Binding-site contacts:
Ligand atom C2 contacts residue ASN73 of chain 1.A at 3.8 Å.
Ligand atom C4 contacts residue PHE142 of chain 1.A at 4.3 Å (hydrophobic).
Ligand atom C18 contacts residue ALA137 of chain 1.A at 3.7 Å (hydrophobic).
Ligand atom C13 contacts residue LYS133 of chain 1.A at 4.4 Å.
Ligand atom C18 contacts residue LYS133 of chain 1.A at 3.2 Å.
Ligand atom C12 contacts residue TYR132 of chain 1.A at 3.7 Å (hydrophobic).
Ligand atom C7 contacts residue ILE150 of chain 1.A at 4.1 Å (hydrophobic).
Ligand atom C15 contacts residue MET134 of chain 1.A at 4.2 Å (hydrophobic).
Ligand atom C8 contacts residue ALA137 of chain 1.A at 4.2 Å (hydrophobic).
Ligand atom C12 contacts residue PHE125 of chain 1.A at 4.3 Å (hydrophobic).
Ligand atom C3 contacts residue ASN73 of chain 1.A at 3.2 Å.
Ligand atom C19 contacts residue PHE69 of chain 1.A at 3.7 Å (hydrophobic).
Ligand atom C15 contacts residue ALA137 of chain 1.A at 4.3 Å (hydrophobic).
Ligand atom C17 contacts residue PHE125 of chain 1.A at 3.3 Å (hydrophobic).
Ligand atom C11 contacts residue PHE69 of chain 1.A at 4.0 Å (hydrophobic).
Ligand atom C15 contacts residue ILE150 of chain 1.A at 4.4 Å (hydrophobic).
Ligand atom C2 contacts residue LEU241 of chain 1.A at 4.4 Å (hydrophobic).
Ligand atom C13 contacts residue TYR132 of chain 1.A at 4.3 Å (hydrophobic).
Ligand atom C7 contacts residue HIS111 of chain 1.A at 4.3 Å.
Ligand atom C2 contacts residue ILE72 of chain 1.A at 4.4 Å (hydrophobic).
Ligand atom C6 contacts residue HIS111 of chain 1.A at 4.5 Å.
Ligand atom O1 contacts residue ASN73 of chain 1.A at 2.8 Å (h-bond).
Ligand atom C15 contacts residue LEU151 of chain 1.A at 3.9 Å (hydrophobic).
Ligand atom C17 contacts residue LYS133 of chain 1.A at 4.2 Å.
Ligand atom C4 contacts residue LEU241 of chain 1.A at 4.2 Å (hydrophobic).
Ligand atom C1 contacts residue ILE72 of chain 1.A at 4.0 Å (hydrophobic).
Ligand atom C2 contacts residue PHE69 of chain 1.A at 3.9 Å (hydrophobic).
Ligand atom O1 contacts residue LEU110 of chain 1.A at 3.8 Å.
Ligand atom C19 contacts residue PHE142 of chain 1.A at 4.1 Å (hydrophobic).
Ligand atom C17 contacts residue MET134 of chain 1.A at 4.2 Å (hydrophobic).
Ligand atom C16 contacts residue PHE125 of chain 1.A at 3.6 Å (hydrophobic).
Ligand atom C5 contacts residue HIS111 of chain 1.A at 4.5 Å.
Ligand atom C18 contacts residue MET134 of chain 1.A at 4.2 Å (hydrophobic).
Ligand atom C3 contacts residue LEU241 of chain 1.A at 3.8 Å (hydrophobic).
Ligand atom C6 contacts residue PHE146 of chain 1.A at 4.3 Å (hydrophobic).
Ligand atom C18 contacts residue TYR132 of chain 1.A at 4.3 Å (hydrophobic).
Ligand atom C4 contacts residue LEU238 of chain 1.A at 4.1 Å (hydrophobic).
Ligand atom C13 contacts residue PHE125 of chain 1.A at 4.3 Å (hydrophobic).
Ligand atom C16 contacts residue LEU151 of chain 1.A at 3.5 Å (hydrophobic).
Ligand atom C16 contacts residue MET134 of chain 1.A at 3.8 Å (hydrophobic).

Sequence of chain 1.A:
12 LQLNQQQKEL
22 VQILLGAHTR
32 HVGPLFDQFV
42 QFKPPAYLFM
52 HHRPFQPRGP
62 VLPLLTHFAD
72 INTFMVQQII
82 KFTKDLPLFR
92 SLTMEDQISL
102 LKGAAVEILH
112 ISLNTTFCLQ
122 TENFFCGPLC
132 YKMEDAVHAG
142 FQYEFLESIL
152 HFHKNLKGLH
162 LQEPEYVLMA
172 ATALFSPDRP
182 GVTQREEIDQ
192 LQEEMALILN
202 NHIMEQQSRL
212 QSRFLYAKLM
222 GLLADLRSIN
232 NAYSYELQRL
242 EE

The small molecule below binds the protein below.
Small molecule (SMILES): C[C@]12CC[C@@H](O)C[C@@H]1CC[C@@H]1[C@@H]2CC[C@]2(C)C=CC[C@@H]12